Sequence of chain 2.A:
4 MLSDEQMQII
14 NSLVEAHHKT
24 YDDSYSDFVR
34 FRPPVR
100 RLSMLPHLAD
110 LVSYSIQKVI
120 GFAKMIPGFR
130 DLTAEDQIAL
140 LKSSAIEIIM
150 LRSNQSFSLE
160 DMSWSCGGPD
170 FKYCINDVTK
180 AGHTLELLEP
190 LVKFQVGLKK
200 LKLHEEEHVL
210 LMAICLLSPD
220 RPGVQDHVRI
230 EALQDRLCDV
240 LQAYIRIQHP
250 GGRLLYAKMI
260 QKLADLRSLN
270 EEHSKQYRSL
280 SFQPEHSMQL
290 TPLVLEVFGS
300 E

Binding-site contacts:
Ligand atom C17 contacts residue LEU289 of chain 2.A at 3.8 Å (hydrophobic).
Ligand atom C14 contacts residue HIS182 of chain 2.A at 3.9 Å.
Ligand atom C29 contacts residue ARG151 of chain 2.A at 3.5 Å.
Ligand atom C23 contacts residue SER152 of chain 2.A at 3.5 Å.
Ligand atom O16 contacts residue HIS272 of chain 2.A at 2.9 Å (h-bond).
Ligand atom C1 contacts residue LEU110 of chain 2.A at 4.0 Å (hydrophobic).
Ligand atom C23 contacts residue TRP163 of chain 2.A at 4.0 Å (hydrophobic).
Ligand atom C10 contacts residue VAL177 of chain 2.A at 3.5 Å (hydrophobic).
Ligand atom C6 contacts residue MET149 of chain 2.A at 3.9 Å (hydrophobic).
Ligand atom C29 contacts residue TYR24 of chain 2.A at 3.5 Å (hydrophobic).
Ligand atom C5 contacts residue ILE145 of chain 2.A at 4.0 Å (hydrophobic).
Ligand atom O31 contacts residue SER114 of chain 2.A at 2.8 Å (h-bond).
Ligand atom C12 contacts residue HIS182 of chain 2.A at 3.4 Å.
Ligand atom O27 contacts residue SER155 of chain 2.A at 2.8 Å (h-bond).
Ligand atom C30 contacts residue ARG151 of chain 2.A at 4.0 Å.
Ligand atom C32 contacts residue LEU110 of chain 2.A at 3.8 Å (hydrophobic).
Ligand atom C21 contacts residue VAL177 of chain 2.A at 3.7 Å (hydrophobic).
Ligand atom C5 contacts residue ILE148 of chain 2.A at 4.0 Å (hydrophobic).
Ligand atom C11 contacts residue VAL111 of chain 2.A at 3.7 Å (hydrophobic).
Ligand atom C19 contacts residue TRP163 of chain 2.A at 3.5 Å (hydrophobic).
Ligand atom C24 contacts residue SER152 of chain 2.A at 3.7 Å.
Ligand atom C26 contacts residue TYR24 of chain 2.A at 4.0 Å (hydrophobic).
Ligand atom C26 contacts residue CYS165 of chain 2.A at 3.7 Å (hydrophobic).
Ligand atom C26 contacts residue SER155 of chain 2.A at 3.6 Å.
Ligand atom C22 contacts residue SER152 of chain 2.A at 3.7 Å.
Ligand atom C15 contacts residue HIS272 of chain 2.A at 3.6 Å.
Ligand atom C14 contacts residue HIS272 of chain 2.A at 3.9 Å.
Ligand atom O31 contacts residue ARG151 of chain 2.A at 3.4 Å (salt-bridge).
Ligand atom C17 contacts residue TYR276 of chain 2.A at 3.9 Å (hydrophobic).
Ligand atom O27 contacts residue SER152 of chain 2.A at 3.7 Å.
Ligand atom C32 contacts residue SER152 of chain 2.A at 4.0 Å.
Ligand atom C30 contacts residue SER114 of chain 2.A at 3.9 Å.
Ligand atom C10 contacts residue HIS182 of chain 2.A at 3.4 Å.
Ligand atom O27 contacts residue TYR24 of chain 2.A at 3.0 Å (h-bond).
Ligand atom C25 contacts residue SER155 of chain 2.A at 3.5 Å.
Ligand atom C4 contacts residue ILE148 of chain 2.A at 3.6 Å (hydrophobic).
Ligand atom C25 contacts residue CYS165 of chain 2.A at 3.4 Å (hydrophobic).
Ligand atom O16 contacts residue HIS182 of chain 2.A at 2.7 Å (h-bond).
Ligand atom C15 contacts residue PHE297 of chain 2.A at 3.6 Å (hydrophobic).
Ligand atom C32 contacts residue SER114 of chain 2.A at 3.8 Å.

The protein below binds the small molecule below.
Small molecule (SMILES): CC1[C@H](O)CC(=C/C=C2\CCC[C@@]3(C)[C@H]2CCCC[C@H]3[C@H](C)CCCC(C)(C)O)C[C@H]1O